Sequence of chain 1.P:
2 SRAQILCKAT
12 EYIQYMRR

Binding-site contacts:
Ligand atom O10 contacts residue GLU12 of chain 1.P at 4.3 Å.
Ligand atom C05 contacts residue GLU12 of chain 1.P at 4.0 Å.
Ligand atom C05 contacts residue CYS8 of chain 1.P at 3.0 Å (hydrophobic).
Ligand atom C02 contacts residue THR11 of chain 1.P at 4.3 Å.
Ligand atom C05 contacts residue THR11 of chain 1.P at 4.3 Å.
Ligand atom C07 contacts residue CYS8 of chain 1.P at 2.2 Å (hydrophobic).
Ligand atom C02 contacts residue LYS22 of chain 1.O at 2.3 Å.
Ligand atom O09 contacts residue GLU12 of chain 1.P at 3.2 Å (salt-bridge).
Ligand atom C02 contacts residue GLN15 of chain 1.P at 4.2 Å.
Ligand atom C07 contacts residue GLU12 of chain 1.P at 3.3 Å.
Ligand atom C03 contacts residue LYS22 of chain 1.O at 3.8 Å.
Ligand atom O10 contacts residue LEU7 of chain 1.P at 4.4 Å.
Ligand atom C03 contacts residue GLU12 of chain 1.P at 3.8 Å.
Ligand atom O11 contacts residue THR11 of chain 1.P at 3.6 Å.
Ligand atom C08 contacts residue CYS8 of chain 1.P at 3.5 Å (hydrophobic).
Ligand atom C06 contacts residue CYS8 of chain 1.P at 1.8 Å (hydrophobic).
Ligand atom N04 contacts residue LYS22 of chain 1.O at 4.4 Å.
Ligand atom C06 contacts residue GLU12 of chain 1.P at 4.3 Å.
Ligand atom N04 contacts residue GLU12 of chain 1.P at 3.5 Å (salt-bridge).
Ligand atom C08 contacts residue GLU12 of chain 1.P at 3.1 Å.
Ligand atom C03 contacts residue GLN15 of chain 1.P at 4.2 Å.
Ligand atom O10 contacts residue CYS8 of chain 1.P at 3.7 Å.
Ligand atom N04 contacts residue CYS8 of chain 1.P at 3.9 Å.
Ligand atom O10 contacts residue THR11 of chain 1.P at 3.2 Å.
Ligand atom O11 contacts residue LYS22 of chain 1.O at 2.5 Å.
Ligand atom O11 contacts residue GLN15 of chain 1.P at 3.2 Å (h-bond).
Ligand atom N01 contacts residue LYS22 of chain 1.O at 1.4 Å.

Sequence of chain 1.O:
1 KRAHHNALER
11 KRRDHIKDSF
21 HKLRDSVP

This protein binds this small molecule.
Small molecule (SMILES): NC(=O)CN1C(=O)CCC1=O